Sequence of chain 3.C:
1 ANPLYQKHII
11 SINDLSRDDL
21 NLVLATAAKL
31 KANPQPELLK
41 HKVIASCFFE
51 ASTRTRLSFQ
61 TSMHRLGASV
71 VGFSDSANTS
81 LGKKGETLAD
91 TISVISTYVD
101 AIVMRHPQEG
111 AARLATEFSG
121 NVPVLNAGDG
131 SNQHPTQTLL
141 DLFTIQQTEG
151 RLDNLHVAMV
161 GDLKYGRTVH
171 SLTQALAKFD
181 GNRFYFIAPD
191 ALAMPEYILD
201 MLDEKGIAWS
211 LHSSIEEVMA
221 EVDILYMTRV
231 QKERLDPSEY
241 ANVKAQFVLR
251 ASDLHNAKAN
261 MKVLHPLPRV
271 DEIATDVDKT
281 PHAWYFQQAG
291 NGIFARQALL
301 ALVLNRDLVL

Sequence of chain 2.C:
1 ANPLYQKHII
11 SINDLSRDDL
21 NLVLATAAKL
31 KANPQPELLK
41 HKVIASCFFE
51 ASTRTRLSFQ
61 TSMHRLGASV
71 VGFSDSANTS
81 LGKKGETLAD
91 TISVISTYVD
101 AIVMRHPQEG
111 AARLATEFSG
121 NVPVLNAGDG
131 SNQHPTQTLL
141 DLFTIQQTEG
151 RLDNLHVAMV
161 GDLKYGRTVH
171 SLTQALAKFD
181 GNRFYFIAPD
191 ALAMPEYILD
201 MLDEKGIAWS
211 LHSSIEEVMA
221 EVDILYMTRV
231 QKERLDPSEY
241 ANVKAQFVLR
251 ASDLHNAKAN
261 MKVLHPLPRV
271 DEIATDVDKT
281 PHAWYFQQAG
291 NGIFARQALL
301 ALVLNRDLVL

Binding-site contacts:
Ligand atom C1 contacts residue GLC2 of chain 3.F at 3.3 Å.
Ligand atom O2P contacts residue THR53 of chain 3.C at 3.1 Å (h-bond).
Ligand atom O2P contacts residue SER80 of chain 2.C at 2.8 Å (h-bond).
Ligand atom N1 contacts residue GLC2 of chain 3.F at 3.6 Å.
Ligand atom O1 contacts residue HIS134 of chain 3.C at 3.1 Å (h-bond).
Ligand atom O3P contacts residue ARG54 of chain 3.C at 3.7 Å.
Ligand atom N1 contacts residue GLN137 of chain 3.C at 3.1 Å (h-bond).
Ligand atom O1P contacts residue SER80 of chain 2.C at 2.8 Å (h-bond).
Ligand atom C1P contacts residue GLC2 of chain 3.F at 3.5 Å.
Ligand atom O1P contacts residue ARG105 of chain 3.C at 2.7 Å (salt-bridge).
Ligand atom N1 contacts residue PRO266 of chain 3.C at 3.4 Å (h-bond).
Ligand atom P contacts residue SER80 of chain 2.C at 3.3 Å.
Ligand atom P contacts residue THR53 of chain 3.C at 3.8 Å.
Ligand atom N1 contacts residue LEU267 of chain 3.C at 3.3 Å (h-bond).
Ligand atom O2P contacts residue ARG54 of chain 3.C at 2.9 Å (salt-bridge).
Ligand atom C1P contacts residue ARG105 of chain 3.C at 4.0 Å.
Ligand atom O1P contacts residue GLC2 of chain 3.F at 4.0 Å.
Ligand atom O2P contacts residue SER52 of chain 3.C at 4.1 Å.
Ligand atom O3P contacts residue THR55 of chain 3.C at 2.9 Å (h-bond).
Ligand atom C1 contacts residue ARG105 of chain 3.C at 4.0 Å.
Ligand atom O1 contacts residue GLC2 of chain 3.F at 3.1 Å (h-bond).
Ligand atom O1P contacts residue THR53 of chain 3.C at 4.0 Å.
Ligand atom C1 contacts residue THR55 of chain 3.C at 3.7 Å.
Ligand atom O3P contacts residue ARG105 of chain 3.C at 2.7 Å (salt-bridge).
Ligand atom O1P contacts residue LYS84 of chain 2.C at 3.1 Å.
Ligand atom P contacts residue ARG105 of chain 3.C at 3.2 Å.
Ligand atom C1 contacts residue LEU267 of chain 3.C at 3.7 Å (hydrophobic).
Ligand atom P contacts residue SER52 of chain 3.C at 3.8 Å.
Ligand atom P contacts residue ARG54 of chain 3.C at 3.9 Å.
Ligand atom C1 contacts residue GLN137 of chain 3.C at 4.1 Å.
Ligand atom O1 contacts residue ARG105 of chain 3.C at 3.3 Å (salt-bridge).
Ligand atom O1 contacts residue THR55 of chain 3.C at 3.0 Å (h-bond).
Ligand atom O3P contacts residue SER52 of chain 3.C at 2.9 Å (h-bond).
Ligand atom O1P contacts residue ALA51 of chain 3.C at 3.4 Å (h-bond).
Ligand atom C1P contacts residue LEU267 of chain 3.C at 3.3 Å (hydrophobic).
Ligand atom C1 contacts residue HIS134 of chain 3.C at 4.0 Å.
Ligand atom O3P contacts residue THR53 of chain 3.C at 4.0 Å.
Ligand atom O1P contacts residue SER52 of chain 3.C at 3.4 Å.
Ligand atom C1P contacts residue PRO268 of chain 3.C at 3.9 Å (hydrophobic).
Ligand atom C1P contacts residue ARG54 of chain 3.C at 3.8 Å.

The protein below binds the small molecule below.
Small molecule (SMILES): NC(=O)CP(=O)(O)O